A small-molecule ligand and the protein it binds are described below.
Small molecule (SMILES): CC(=O)N[C@@H]1[C@@H](O)[C@H](O)[C@@H](CO)O[C@H]1O

Binding-site contacts:
Ligand atom C3 contacts residue ASN315 of chain 11.K at 3.8 Å.
Ligand atom O7 contacts residue ASN315 of chain 11.K at 4.2 Å.
Ligand atom C7 contacts residue ASN315 of chain 11.K at 3.3 Å.
Ligand atom O5 contacts residue ASN315 of chain 11.K at 2.4 Å (h-bond).
Ligand atom C1 contacts residue VAL314 of chain 11.K at 4.4 Å (hydrophobic).
Ligand atom C1 contacts residue ASN315 of chain 11.K at 1.4 Å.
Ligand atom C8 contacts residue ASN315 of chain 11.K at 3.5 Å.
Ligand atom O5 contacts residue VAL314 of chain 11.K at 3.8 Å.
Ligand atom C4 contacts residue ASN315 of chain 11.K at 4.3 Å.
Ligand atom C8 contacts residue ILE281 of chain 11.K at 4.5 Å (hydrophobic).
Ligand atom O5 contacts residue THR313 of chain 11.K at 4.3 Å.
Ligand atom N2 contacts residue ASN315 of chain 11.K at 2.8 Å (h-bond).
Ligand atom C5 contacts residue ASN315 of chain 11.K at 3.7 Å.
Ligand atom C2 contacts residue ASN315 of chain 11.K at 2.5 Å.
Ligand atom C6 contacts residue ASN315 of chain 11.K at 4.5 Å.
Ligand atom C6 contacts residue THR313 of chain 11.K at 4.5 Å.

Sequence of chain 11.K:
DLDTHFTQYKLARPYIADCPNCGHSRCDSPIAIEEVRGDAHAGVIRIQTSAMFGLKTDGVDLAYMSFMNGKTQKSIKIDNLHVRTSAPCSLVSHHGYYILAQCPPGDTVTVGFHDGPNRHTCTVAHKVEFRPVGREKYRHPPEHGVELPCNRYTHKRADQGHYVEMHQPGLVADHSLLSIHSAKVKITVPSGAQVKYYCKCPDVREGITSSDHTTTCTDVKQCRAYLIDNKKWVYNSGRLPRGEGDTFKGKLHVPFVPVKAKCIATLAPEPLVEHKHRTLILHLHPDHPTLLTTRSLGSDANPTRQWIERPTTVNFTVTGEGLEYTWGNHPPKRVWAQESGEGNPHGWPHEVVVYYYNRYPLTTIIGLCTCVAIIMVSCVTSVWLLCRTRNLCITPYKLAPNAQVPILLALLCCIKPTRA